Sequence of chain 1.A:
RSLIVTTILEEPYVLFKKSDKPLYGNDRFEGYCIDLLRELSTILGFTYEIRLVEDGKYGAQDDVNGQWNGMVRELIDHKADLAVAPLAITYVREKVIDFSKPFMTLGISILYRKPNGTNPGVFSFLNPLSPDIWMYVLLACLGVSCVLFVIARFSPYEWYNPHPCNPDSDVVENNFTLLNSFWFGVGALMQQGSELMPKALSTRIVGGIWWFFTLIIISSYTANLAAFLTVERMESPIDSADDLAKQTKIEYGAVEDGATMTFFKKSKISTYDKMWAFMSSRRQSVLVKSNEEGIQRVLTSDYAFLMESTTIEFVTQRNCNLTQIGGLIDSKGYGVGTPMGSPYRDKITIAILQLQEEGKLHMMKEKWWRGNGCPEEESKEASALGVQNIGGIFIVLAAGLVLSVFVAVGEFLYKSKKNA

Binding-site contacts:
Ligand atom C2 contacts residue PRO516 of chain 1.A at 3.9 Å (hydrophobic).
Ligand atom O4 contacts residue GLU738 of chain 1.A at 3.1 Å (salt-bridge).
Ligand atom C1 contacts residue TYR488 of chain 1.A at 4.1 Å (hydrophobic).
Ligand atom N2 contacts residue PRO516 of chain 1.A at 3.0 Å (h-bond).
Ligand atom N4 contacts residue GLU738 of chain 1.A at 4.0 Å.
Ligand atom C2 contacts residue ARG523 of chain 1.A at 3.6 Å.
Ligand atom N4 contacts residue TYR764 of chain 1.A at 3.5 Å (h-bond).
Ligand atom O3 contacts residue ASN721 of chain 1.A at 3.5 Å (h-bond).
Ligand atom O2 contacts residue PRO516 of chain 1.A at 4.0 Å.
Ligand atom C8 contacts residue TYR488 of chain 1.A at 3.6 Å (hydrophobic).
Ligand atom O2 contacts residue ARG523 of chain 1.A at 2.3 Å (salt-bridge).
Ligand atom O6 contacts residue TYR764 of chain 1.A at 3.3 Å (h-bond).
Ligand atom C1 contacts residue ARG523 of chain 1.A at 3.5 Å.
Ligand atom C8 contacts residue TYR764 of chain 1.A at 3.7 Å (hydrophobic).
Ligand atom C6 contacts residue TYR764 of chain 1.A at 3.5 Å (hydrophobic).
Ligand atom O6 contacts residue PRO516 of chain 1.A at 3.3 Å.
Ligand atom N4 contacts residue TYR488 of chain 1.A at 3.8 Å.
Ligand atom C4 contacts residue PRO516 of chain 1.A at 3.8 Å (hydrophobic).
Ligand atom N2 contacts residue TYR488 of chain 1.A at 3.6 Å.
Ligand atom O3 contacts residue GLU738 of chain 1.A at 4.1 Å.
Ligand atom C4 contacts residue TYR488 of chain 1.A at 3.8 Å (hydrophobic).
Ligand atom C2 contacts residue TYR488 of chain 1.A at 3.9 Å (hydrophobic).
Ligand atom O5 contacts residue GLU738 of chain 1.A at 3.1 Å (salt-bridge).
Ligand atom O4 contacts residue THR741 of chain 1.A at 3.9 Å.
Ligand atom N3 contacts residue ASN721 of chain 1.A at 3.5 Å (h-bond).
Ligand atom C6 contacts residue PRO516 of chain 1.A at 3.6 Å (hydrophobic).
Ligand atom O2 contacts residue ALA518 of chain 1.A at 2.9 Å (h-bond).
Ligand atom O6 contacts residue GLU440 of chain 1.A at 3.4 Å.
Ligand atom C2 contacts residue ALA518 of chain 1.A at 3.8 Å (hydrophobic).
Ligand atom C6 contacts residue TYR488 of chain 1.A at 3.7 Å (hydrophobic).
Ligand atom N2 contacts residue ALA518 of chain 1.A at 3.8 Å.
Ligand atom O5 contacts residue ASN721 of chain 1.A at 2.7 Å (h-bond).
Ligand atom N4 contacts residue GLU440 of chain 1.A at 3.3 Å (salt-bridge).
Ligand atom N3 contacts residue GLU738 of chain 1.A at 3.6 Å (salt-bridge).
Ligand atom O2 contacts residue LEU517 of chain 1.A at 3.8 Å.
Ligand atom O3 contacts residue GLU440 of chain 1.A at 3.1 Å (salt-bridge).
Ligand atom O1 contacts residue ARG523 of chain 1.A at 2.5 Å (salt-bridge).
Ligand atom O6 contacts residue TYR488 of chain 1.A at 3.7 Å.
Ligand atom O4 contacts residue GLU440 of chain 1.A at 2.7 Å (salt-bridge).
Ligand atom C3 contacts residue TYR488 of chain 1.A at 4.0 Å (hydrophobic).

The protein below binds the small molecule below.
Small molecule (SMILES): O=C1N=c2cc([N+](=O)[O-])c([N+](=O)[O-])cc2=NC1=O